A small-molecule ligand and the protein it binds are described below.
Small molecule (SMILES): CC(=O)N[C@H]1[C@H](O[C@H]2[C@H](O)[C@@H](NC(C)=O)CO[C@@H]2CO)O[C@H](CO)[C@@H](O[C@@H]2O[C@H](CO)[C@@H](O)[C@H](O[C@H]3O[C@H](CO)[C@@H](O)[C@H](O)[C@@H]3O)[C@@H]2O)[C@@H]1O

Binding-site contacts:
Ligand atom O7 contacts residue ASN105 of chain 1.E at 3.1 Å (h-bond).
Ligand atom C8 contacts residue ASP286 of chain 1.E at 3.9 Å.
Ligand atom C4 contacts residue ASN122 of chain 1.E at 4.3 Å.
Ligand atom O5 contacts residue ARG104 of chain 1.E at 4.4 Å.
Ligand atom C8 contacts residue ARG104 of chain 1.E at 2.9 Å.
Ligand atom C2 contacts residue ARG104 of chain 1.E at 4.3 Å.
Ligand atom N2 contacts residue ARG104 of chain 1.E at 3.8 Å.
Ligand atom O3 contacts residue TYR139 of chain 1.E at 4.5 Å.
Ligand atom C1 contacts residue TYR139 of chain 1.E at 4.3 Å (hydrophobic).
Ligand atom O7 contacts residue ARG104 of chain 1.E at 3.2 Å.
Ligand atom N2 contacts residue ASN122 of chain 1.E at 3.0 Å (h-bond).
Ligand atom C5 contacts residue ASN122 of chain 1.E at 3.6 Å.
Ligand atom C7 contacts residue ASN122 of chain 1.E at 3.9 Å.
Ligand atom C1 contacts residue ASN122 of chain 1.E at 1.5 Å.
Ligand atom C7 contacts residue ARG104 of chain 1.E at 3.3 Å.
Ligand atom C7 contacts residue ASN105 of chain 1.E at 4.3 Å.
Ligand atom C1 contacts residue ARG104 of chain 1.E at 4.4 Å.
Ligand atom C2 contacts residue ASN122 of chain 1.E at 2.6 Å.
Ligand atom O7 contacts residue ASN122 of chain 1.E at 4.4 Å.
Ligand atom C3 contacts residue TYR139 of chain 1.E at 4.2 Å (hydrophobic).
Ligand atom O5 contacts residue ASN122 of chain 1.E at 2.3 Å (h-bond).
Ligand atom O5 contacts residue THR101 of chain 1.E at 4.1 Å.
Ligand atom N2 contacts residue TYR139 of chain 1.E at 4.0 Å.
Ligand atom C3 contacts residue ASN122 of chain 1.E at 3.9 Å.

Sequence of chain 1.E:
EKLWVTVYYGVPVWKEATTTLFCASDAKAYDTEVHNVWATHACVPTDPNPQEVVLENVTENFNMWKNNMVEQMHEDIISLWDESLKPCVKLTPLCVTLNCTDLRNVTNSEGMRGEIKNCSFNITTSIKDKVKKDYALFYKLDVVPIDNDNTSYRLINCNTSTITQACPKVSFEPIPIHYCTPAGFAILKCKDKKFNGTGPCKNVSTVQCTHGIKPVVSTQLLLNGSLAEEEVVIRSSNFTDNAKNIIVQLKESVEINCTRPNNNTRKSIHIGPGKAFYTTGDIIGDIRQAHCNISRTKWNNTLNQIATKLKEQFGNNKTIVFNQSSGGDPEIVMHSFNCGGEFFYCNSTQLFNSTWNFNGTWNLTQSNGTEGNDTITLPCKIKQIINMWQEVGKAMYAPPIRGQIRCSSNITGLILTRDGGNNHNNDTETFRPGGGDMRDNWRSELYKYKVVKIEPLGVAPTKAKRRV